This small molecule binds to this protein.
Small molecule (SMILES): CC(=O)N[C@H]1[C@H](O[C@H]2[C@H](O)[C@@H](NC(C)=O)CO[C@@H]2CO)O[C@H](CO)[C@@H](O[C@@H]2O[C@H](CO)[C@@H](O)[C@H](O)[C@@H]2O)[C@@H]1O

Binding-site contacts:
Ligand atom C3 contacts residue ASN299 of chain 1.E at 3.8 Å.
Ligand atom C6 contacts residue THR361 of chain 1.E at 4.0 Å.
Ligand atom C2 contacts residue ASN299 of chain 1.E at 2.6 Å.
Ligand atom C1 contacts residue ASN299 of chain 1.E at 1.4 Å.
Ligand atom O6 contacts residue ILE359 of chain 1.E at 4.0 Å.
Ligand atom C8 contacts residue ASN351 of chain 1.E at 3.6 Å.
Ligand atom N2 contacts residue GLN303 of chain 1.E at 4.0 Å.
Ligand atom O7 contacts residue THR353 of chain 1.E at 4.3 Å.
Ligand atom O7 contacts residue GLN303 of chain 1.E at 3.6 Å (h-bond).
Ligand atom C4 contacts residue ASN299 of chain 1.E at 4.1 Å.
Ligand atom C7 contacts residue GLN303 of chain 1.E at 4.0 Å.
Ligand atom C5 contacts residue ASN299 of chain 1.E at 3.4 Å.
Ligand atom N2 contacts residue ASN299 of chain 1.E at 2.8 Å (h-bond).
Ligand atom O5 contacts residue THR361 of chain 1.E at 3.6 Å.
Ligand atom O5 contacts residue ASN299 of chain 1.E at 2.2 Å (h-bond).
Ligand atom C5 contacts residue THR361 of chain 1.E at 4.0 Å.
Ligand atom C7 contacts residue ASN299 of chain 1.E at 3.9 Å.
Ligand atom C1 contacts residue THR361 of chain 1.E at 4.4 Å.

Sequence of chain 1.E:
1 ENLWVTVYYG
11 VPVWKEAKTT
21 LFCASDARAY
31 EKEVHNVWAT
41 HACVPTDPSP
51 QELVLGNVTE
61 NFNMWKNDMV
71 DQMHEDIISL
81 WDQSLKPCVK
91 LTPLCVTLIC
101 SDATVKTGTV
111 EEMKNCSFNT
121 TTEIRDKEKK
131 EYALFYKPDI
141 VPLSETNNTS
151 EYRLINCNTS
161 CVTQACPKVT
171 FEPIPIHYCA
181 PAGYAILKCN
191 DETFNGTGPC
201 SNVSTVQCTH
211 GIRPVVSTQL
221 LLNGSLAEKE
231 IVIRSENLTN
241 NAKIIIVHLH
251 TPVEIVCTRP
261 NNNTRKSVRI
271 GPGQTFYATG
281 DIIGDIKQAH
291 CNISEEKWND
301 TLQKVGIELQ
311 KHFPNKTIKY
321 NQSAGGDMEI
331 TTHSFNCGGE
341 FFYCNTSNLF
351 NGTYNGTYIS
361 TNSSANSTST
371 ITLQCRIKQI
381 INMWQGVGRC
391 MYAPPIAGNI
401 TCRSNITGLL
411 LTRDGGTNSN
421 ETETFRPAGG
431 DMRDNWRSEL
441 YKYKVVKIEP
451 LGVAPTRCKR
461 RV